Binding-site contacts:
Ligand atom C9 contacts residue LYS30 of chain 1.A at 3.9 Å.
Ligand atom C17 contacts residue ARG25 of chain 1.U at 3.5 Å.
Ligand atom O5 contacts residue GLY77 of chain 1.A at 3.1 Å (h-bond).
Ligand atom C15 contacts residue ARG25 of chain 1.U at 3.0 Å.
Ligand atom O2 contacts residue ARG17 of chain 1.U at 3.6 Å.
Ligand atom C20 contacts residue SER32 of chain 1.A at 3.3 Å.
Ligand atom C2 contacts residue VAL79 of chain 1.A at 3.8 Å (hydrophobic).
Ligand atom C9 contacts residue LEU78 of chain 1.A at 3.7 Å (hydrophobic).
Ligand atom O3 contacts residue LEU78 of chain 1.A at 3.3 Å.
Ligand atom O1 contacts residue VAL79 of chain 1.A at 3.7 Å.
Ligand atom C10 contacts residue GLY16 of chain 1.U at 3.8 Å.
Ligand atom O3 contacts residue VAL79 of chain 1.A at 3.0 Å (h-bond).
Ligand atom C10 contacts residue LEU78 of chain 1.A at 3.2 Å (hydrophobic).
Ligand atom C20 contacts residue LYS63 of chain 1.A at 3.5 Å.
Ligand atom O5 contacts residue SER32 of chain 1.A at 3.5 Å (h-bond).
Ligand atom C14 contacts residue ARG25 of chain 1.U at 3.2 Å.
Ligand atom C11 contacts residue LEU78 of chain 1.A at 3.7 Å (hydrophobic).
Ligand atom C11 contacts residue ALA27 of chain 1.A at 3.5 Å (hydrophobic).
Ligand atom O6 contacts residue GLY31 of chain 1.A at 3.5 Å.
Ligand atom C3 contacts residue GLY77 of chain 1.A at 3.6 Å.
Ligand atom O5 contacts residue LYS63 of chain 1.A at 3.1 Å (salt-bridge).
Ligand atom C19 contacts residue ARG25 of chain 1.U at 3.6 Å.
Ligand atom C18 contacts residue ARG25 of chain 1.U at 3.7 Å.
Ligand atom C9 contacts residue GLY16 of chain 1.U at 3.6 Å.
Ligand atom C1 contacts residue VAL79 of chain 1.A at 3.5 Å (hydrophobic).
Ligand atom O6 contacts residue LYS63 of chain 1.A at 3.3 Å (salt-bridge).
Ligand atom O6 contacts residue SER32 of chain 1.A at 2.5 Å (h-bond).
Ligand atom C2 contacts residue GLY77 of chain 1.A at 3.3 Å.
Ligand atom C16 contacts residue ARG25 of chain 1.U at 3.1 Å.
Ligand atom C3 contacts residue VAL79 of chain 1.A at 3.7 Å (hydrophobic).
Ligand atom C13 contacts residue ARG25 of chain 1.U at 3.7 Å.
Ligand atom C10 contacts residue ALA27 of chain 1.A at 3.7 Å (hydrophobic).
Ligand atom C20 contacts residue GLY31 of chain 1.A at 3.5 Å.
Ligand atom O5 contacts residue SER76 of chain 1.A at 3.2 Å.
Ligand atom C4 contacts residue GLY77 of chain 1.A at 3.3 Å.
Ligand atom O2 contacts residue GLY16 of chain 1.U at 2.7 Å (h-bond).
Ligand atom C17 contacts residue VAL21 of chain 1.U at 3.7 Å (hydrophobic).
Ligand atom N1 contacts residue GLY77 of chain 1.A at 3.1 Å (h-bond).
Ligand atom C16 contacts residue ALA151 of chain 1.U at 3.6 Å (hydrophobic).
Ligand atom O5 contacts residue GLY31 of chain 1.A at 3.4 Å.

Sequence of chain 1.U:
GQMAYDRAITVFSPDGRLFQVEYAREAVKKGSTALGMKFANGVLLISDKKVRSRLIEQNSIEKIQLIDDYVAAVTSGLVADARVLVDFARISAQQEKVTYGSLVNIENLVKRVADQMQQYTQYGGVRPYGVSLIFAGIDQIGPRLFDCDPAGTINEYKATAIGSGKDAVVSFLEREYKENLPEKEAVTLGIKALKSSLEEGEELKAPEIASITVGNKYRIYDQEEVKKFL

Sequence of chain 1.A:
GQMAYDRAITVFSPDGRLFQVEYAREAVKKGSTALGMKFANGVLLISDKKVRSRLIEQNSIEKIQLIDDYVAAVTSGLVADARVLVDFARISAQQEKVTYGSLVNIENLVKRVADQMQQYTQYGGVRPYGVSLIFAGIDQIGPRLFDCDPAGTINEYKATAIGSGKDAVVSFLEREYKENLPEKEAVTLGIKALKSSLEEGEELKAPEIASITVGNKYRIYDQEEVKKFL

The small molecule below binds the protein below.
Small molecule (SMILES): C[C@@H](NC(=O)[C@H](Cc1ccc(O)cc1)NC(=O)OCc1ccccc1)C(=O)O